Sequence of chain 8.B:
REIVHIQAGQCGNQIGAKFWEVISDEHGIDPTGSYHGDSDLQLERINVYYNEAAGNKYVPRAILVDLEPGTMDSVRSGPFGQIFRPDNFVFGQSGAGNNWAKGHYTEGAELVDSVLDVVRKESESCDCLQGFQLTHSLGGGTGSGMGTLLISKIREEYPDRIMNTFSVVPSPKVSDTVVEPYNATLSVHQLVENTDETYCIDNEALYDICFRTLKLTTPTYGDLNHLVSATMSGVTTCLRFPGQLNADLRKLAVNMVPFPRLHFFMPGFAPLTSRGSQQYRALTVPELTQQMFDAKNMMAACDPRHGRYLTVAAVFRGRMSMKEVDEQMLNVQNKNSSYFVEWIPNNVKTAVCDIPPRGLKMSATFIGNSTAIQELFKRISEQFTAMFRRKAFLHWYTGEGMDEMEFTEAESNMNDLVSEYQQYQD

Binding-site contacts:
Ligand atom N2 contacts residue ASN226 of chain 8.B at 2.9 Å (h-bond).
Ligand atom O3B contacts residue MG1 of chain 8.F at 3.8 Å.
Ligand atom C2 contacts residue ASN204 of chain 8.B at 3.4 Å.
Ligand atom O2G contacts residue GLY142 of chain 8.B at 3.0 Å (h-bond).
Ligand atom O1B contacts residue MG1 of chain 8.F at 2.4 Å.
Ligand atom PB contacts residue THR143 of chain 8.B at 3.3 Å.
Ligand atom O3' contacts residue GLU181 of chain 8.B at 3.3 Å (salt-bridge).
Ligand atom C2 contacts residue ASN226 of chain 8.B at 3.6 Å.
Ligand atom N3 contacts residue ASN204 of chain 8.B at 3.0 Å (h-bond).
Ligand atom O2G contacts residue ASN99 of chain 8.B at 2.9 Å (h-bond).
Ligand atom O3B contacts residue GLY142 of chain 8.B at 3.5 Å (h-bond).
Ligand atom PB contacts residue MG1 of chain 8.F at 3.7 Å.
Ligand atom O2A contacts residue CYS12 of chain 8.B at 3.3 Å (h-bond).
Ligand atom PB contacts residue GLY10 of chain 8.B at 3.9 Å.
Ligand atom C6 contacts residue ASN226 of chain 8.B at 3.3 Å.
Ligand atom N1 contacts residue TYR222 of chain 8.B at 3.2 Å.
Ligand atom O6 contacts residue GLN15 of chain 8.B at 2.5 Å (h-bond).
Ligand atom O3B contacts residue THR143 of chain 8.B at 3.1 Å (h-bond).
Ligand atom O1G contacts residue THR143 of chain 8.B at 3.4 Å.
Ligand atom O1B contacts residue GLY10 of chain 8.B at 3.7 Å.
Ligand atom O2B contacts residue THR143 of chain 8.B at 2.7 Å (h-bond).
Ligand atom O2B contacts residue GLY144 of chain 8.B at 2.7 Å (h-bond).
Ligand atom N3 contacts residue VAL169 of chain 8.B at 3.8 Å.
Ligand atom O1G contacts residue ALA97 of chain 8.B at 3.0 Å (h-bond).
Ligand atom PG contacts residue GLY142 of chain 8.B at 3.9 Å.
Ligand atom C4' contacts residue SER138 of chain 8.B at 3.2 Å.
Ligand atom O2B contacts residue GLY10 of chain 8.B at 3.2 Å.
Ligand atom PG contacts residue MG1 of chain 8.F at 3.5 Å.
Ligand atom O1B contacts residue GLN11 of chain 8.B at 3.2 Å (h-bond).
Ligand atom N1 contacts residue ASN226 of chain 8.B at 2.7 Å (h-bond).
Ligand atom N2 contacts residue ASN204 of chain 8.B at 2.6 Å (h-bond).
Ligand atom C2 contacts residue TYR222 of chain 8.B at 3.5 Å (hydrophobic).
Ligand atom O6 contacts residue ASN226 of chain 8.B at 3.1 Å (h-bond).
Ligand atom C6 contacts residue GLN15 of chain 8.B at 3.6 Å.
Ligand atom O6 contacts residue TYR222 of chain 8.B at 3.8 Å.
Ligand atom O4' contacts residue SER138 of chain 8.B at 3.3 Å (h-bond).
Ligand atom O3G contacts residue MG1 of chain 8.F at 2.5 Å.
Ligand atom O1A contacts residue GLN11 of chain 8.B at 3.1 Å.
Ligand atom C6 contacts residue TYR222 of chain 8.B at 3.7 Å (hydrophobic).
Ligand atom O2A contacts residue GLN11 of chain 8.B at 3.5 Å (h-bond).

The small molecule below binds the protein below.
Small molecule (SMILES): Nc1nc2c(ncn2[C@@H]2O[C@H](CO[P](=O)(O)C[P](=O)(O)OP(=O)(O)O)[C@@H](O)[C@H]2O)c(=O)[nH]1